Sequence of chain 1.A:
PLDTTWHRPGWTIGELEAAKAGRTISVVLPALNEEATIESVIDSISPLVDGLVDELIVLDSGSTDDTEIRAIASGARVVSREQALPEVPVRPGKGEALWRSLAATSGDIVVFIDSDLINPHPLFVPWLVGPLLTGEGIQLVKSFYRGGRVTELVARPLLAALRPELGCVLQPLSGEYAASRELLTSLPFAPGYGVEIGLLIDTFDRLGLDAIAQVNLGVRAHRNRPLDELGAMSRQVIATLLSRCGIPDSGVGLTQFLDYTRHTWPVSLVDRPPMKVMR

This small molecule binds to this protein.
Small molecule (SMILES): O=C(O)[C@@H](COP(=O)(O)O)O[C@H]1O[C@H](CO)[C@@H](O)[C@H](O)[C@H]1O

Binding-site contacts:
Ligand atom C3 contacts residue LEU213 of chain 1.A at 3.5 Å (hydrophobic).
Ligand atom O2 contacts residue ARG260 of chain 1.A at 2.9 Å (salt-bridge).
Ligand atom C1 contacts residue UDP1 of chain 1.C at 3.5 Å.
Ligand atom O3 contacts residue GLY215 of chain 1.A at 2.7 Å (h-bond).
Ligand atom O3 contacts residue SER214 of chain 1.A at 3.5 Å.
Ligand atom O5 contacts residue UDP1 of chain 1.C at 3.2 Å (h-bond).
Ligand atom OAV contacts residue THR191 of chain 1.A at 3.5 Å (h-bond).
Ligand atom O1 contacts residue UDP1 of chain 1.C at 2.7 Å (h-bond).
Ligand atom C3 contacts residue UDP1 of chain 1.C at 3.2 Å.
Ligand atom OAN contacts residue GLY188 of chain 1.A at 3.0 Å (h-bond).
Ligand atom OAV contacts residue VAL190 of chain 1.A at 2.8 Å (h-bond).
Ligand atom PAL contacts residue ASN264 of chain 1.A at 3.5 Å.
Ligand atom OAM contacts residue HIS262 of chain 1.A at 3.5 Å (h-bond).
Ligand atom O3 contacts residue ASP138 of chain 1.A at 3.4 Å (salt-bridge).
Ligand atom O3 contacts residue LEU213 of chain 1.A at 3.5 Å (h-bond).
Ligand atom O4 contacts residue LYS118 of chain 1.A at 2.9 Å (salt-bridge).
Ligand atom CAQ contacts residue UDP1 of chain 1.C at 3.4 Å.
Ligand atom C4 contacts residue LEU213 of chain 1.A at 3.3 Å (hydrophobic).
Ligand atom OAO contacts residue ASN264 of chain 1.A at 3.0 Å (h-bond).
Ligand atom O4 contacts residue UDP1 of chain 1.C at 3.1 Å (h-bond).
Ligand atom OAV contacts residue ARG189 of chain 1.A at 3.0 Å (salt-bridge).
Ligand atom OAP contacts residue ARG189 of chain 1.A at 2.9 Å (salt-bridge).
Ligand atom O3 contacts residue ARG260 of chain 1.A at 3.0 Å (salt-bridge).
Ligand atom O6 contacts residue GLU236 of chain 1.A at 3.2 Å (salt-bridge).
Ligand atom C4 contacts residue UDP1 of chain 1.C at 3.4 Å.
Ligand atom OAV contacts residue GLY188 of chain 1.A at 3.3 Å.
Ligand atom OAP contacts residue GLY188 of chain 1.A at 3.6 Å.
Ligand atom C5 contacts residue UDP1 of chain 1.C at 2.7 Å.
Ligand atom O4 contacts residue ASP138 of chain 1.A at 3.1 Å (salt-bridge).
Ligand atom C2 contacts residue LEU213 of chain 1.A at 3.3 Å (hydrophobic).
Ligand atom O2 contacts residue TYR169 of chain 1.A at 3.6 Å (h-bond).
Ligand atom C2 contacts residue ARG260 of chain 1.A at 3.6 Å.
Ligand atom CAR contacts residue UDP1 of chain 1.C at 3.2 Å.
Ligand atom C3 contacts residue ARG260 of chain 1.A at 3.2 Å.
Ligand atom OAO contacts residue ARG189 of chain 1.A at 3.1 Å (salt-bridge).
Ligand atom C6 contacts residue UDP1 of chain 1.C at 3.4 Å.
Ligand atom PAL contacts residue ARG189 of chain 1.A at 3.7 Å.
Ligand atom OAN contacts residue ASN264 of chain 1.A at 3.0 Å (h-bond).
Ligand atom C6 contacts residue TYR233 of chain 1.A at 3.6 Å (hydrophobic).
Ligand atom OAU contacts residue THR191 of chain 1.A at 2.7 Å (h-bond).